Sequence of chain 1.E:
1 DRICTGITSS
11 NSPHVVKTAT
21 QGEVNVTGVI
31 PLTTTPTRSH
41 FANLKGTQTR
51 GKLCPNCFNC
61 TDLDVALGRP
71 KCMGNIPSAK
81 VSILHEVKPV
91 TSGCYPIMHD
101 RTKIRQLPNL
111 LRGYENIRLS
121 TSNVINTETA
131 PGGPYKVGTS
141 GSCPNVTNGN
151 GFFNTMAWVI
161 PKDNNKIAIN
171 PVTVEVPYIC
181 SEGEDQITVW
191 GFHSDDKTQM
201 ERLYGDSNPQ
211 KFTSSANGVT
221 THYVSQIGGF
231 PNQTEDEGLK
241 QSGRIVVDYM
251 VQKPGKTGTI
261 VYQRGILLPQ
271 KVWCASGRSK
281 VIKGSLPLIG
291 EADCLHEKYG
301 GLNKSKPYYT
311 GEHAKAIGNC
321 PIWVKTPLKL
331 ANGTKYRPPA

The small molecule below binds the protein below.
Small molecule (SMILES): CC(=O)N[C@H]1[C@H]([C@H](O)[C@H](O)CO)O[C@@](OC[C@H]2O[C@@H](O[C@H]3[C@H](O)[C@@H](NC(C)=O)CO[C@@H]3CO)[C@H](O)[C@@H](O)[C@H]2O)(C(=O)O)C[C@@H]1O

Binding-site contacts:
Ligand atom O9 contacts residue GLY243 of chain 1.E at 3.9 Å.
Ligand atom C9 contacts residue GLN199 of chain 1.E at 3.6 Å.
Ligand atom O9 contacts residue SER242 of chain 1.E at 3.1 Å (h-bond).
Ligand atom O9 contacts residue GLN199 of chain 1.E at 3.3 Å (h-bond).
Ligand atom O1B contacts residue GLY141 of chain 1.E at 3.8 Å.
Ligand atom O4 contacts residue THR139 of chain 1.E at 3.4 Å (h-bond).
Ligand atom O1B contacts residue SER140 of chain 1.E at 2.8 Å (h-bond).
Ligand atom O7 contacts residue ARG202 of chain 1.E at 2.8 Å (salt-bridge).
Ligand atom C1 contacts residue GLN241 of chain 1.E at 3.9 Å.
Ligand atom C4 contacts residue THR139 of chain 1.E at 3.2 Å.
Ligand atom C7 contacts residue TRP158 of chain 1.E at 3.9 Å (hydrophobic).
Ligand atom O3 contacts residue LEU239 of chain 1.E at 3.5 Å.
Ligand atom C1 contacts residue SER140 of chain 1.E at 3.6 Å.
Ligand atom C5 contacts residue THR139 of chain 1.E at 3.7 Å.
Ligand atom C11 contacts residue LEU203 of chain 1.E at 3.6 Å (hydrophobic).
Ligand atom C6 contacts residue GLN241 of chain 1.E at 3.9 Å.
Ligand atom O1A contacts residue GLY141 of chain 1.E at 2.6 Å (h-bond).
Ligand atom O9 contacts residue ASP195 of chain 1.E at 2.5 Å (salt-bridge).
Ligand atom C1 contacts residue GLY141 of chain 1.E at 3.6 Å.
Ligand atom O10 contacts residue GLY138 of chain 1.E at 3.8 Å.
Ligand atom C9 contacts residue TYR95 of chain 1.E at 3.8 Å (hydrophobic).
Ligand atom C9 contacts residue ASP195 of chain 1.E at 3.2 Å.
Ligand atom O4 contacts residue GLN241 of chain 1.E at 3.7 Å.
Ligand atom O4 contacts residue LYS240 of chain 1.E at 2.8 Å (salt-bridge).
Ligand atom O8 contacts residue TYR95 of chain 1.E at 3.0 Å (h-bond).
Ligand atom N5 contacts residue THR139 of chain 1.E at 3.1 Å (h-bond).
Ligand atom C3 contacts residue LYS240 of chain 1.E at 3.9 Å.
Ligand atom C4 contacts residue LYS240 of chain 1.E at 3.3 Å.
Ligand atom O1A contacts residue ASN150 of chain 1.E at 3.9 Å.
Ligand atom C8 contacts residue GLN241 of chain 1.E at 3.8 Å.
Ligand atom O9 contacts residue TYR95 of chain 1.E at 3.6 Å (h-bond).
Ligand atom O8 contacts residue GLN241 of chain 1.E at 3.0 Å (h-bond).
Ligand atom C3 contacts residue LEU239 of chain 1.E at 3.8 Å (hydrophobic).
Ligand atom O3 contacts residue LYS240 of chain 1.E at 3.1 Å (salt-bridge).
Ligand atom O10 contacts residue ILE160 of chain 1.E at 3.9 Å.
Ligand atom O1A contacts residue SER140 of chain 1.E at 3.5 Å.
Ligand atom O1B contacts residue GLN241 of chain 1.E at 2.9 Å (h-bond).
Ligand atom O8 contacts residue TRP158 of chain 1.E at 3.6 Å.
Ligand atom N5 contacts residue TRP158 of chain 1.E at 3.7 Å.
Ligand atom O10 contacts residue TRP158 of chain 1.E at 3.8 Å.